Binding-site contacts:
Ligand atom C1 contacts residue ASN78 of chain 1.B at 1.4 Å.
Ligand atom O5 contacts residue ASN78 of chain 1.B at 2.3 Å (h-bond).
Ligand atom C7 contacts residue ASN78 of chain 1.B at 3.4 Å.
Ligand atom O7 contacts residue THR71 of chain 1.B at 3.0 Å (h-bond).
Ligand atom C3 contacts residue ASN78 of chain 1.B at 3.6 Å.
Ligand atom C2 contacts residue ASN78 of chain 1.B at 2.2 Å.
Ligand atom O7 contacts residue ASN78 of chain 1.B at 4.2 Å.
Ligand atom C8 contacts residue ASN78 of chain 1.B at 3.9 Å.
Ligand atom N2 contacts residue ASN78 of chain 1.B at 2.8 Å (h-bond).
Ligand atom O5 contacts residue VAL22 of chain 1.B at 4.2 Å.
Ligand atom O5 contacts residue GLN76 of chain 1.B at 3.9 Å.
Ligand atom O6 contacts residue VAL22 of chain 1.B at 3.9 Å.
Ligand atom C6 contacts residue GLN76 of chain 1.B at 4.4 Å.
Ligand atom C4 contacts residue ASN78 of chain 1.B at 4.0 Å.
Ligand atom N2 contacts residue THR71 of chain 1.B at 3.8 Å.
Ligand atom C5 contacts residue ASN78 of chain 1.B at 3.6 Å.
Ligand atom C1 contacts residue GLN76 of chain 1.B at 4.3 Å.
Ligand atom C7 contacts residue THR71 of chain 1.B at 3.6 Å.
Ligand atom C5 contacts residue GLN76 of chain 1.B at 4.2 Å.
Ligand atom O6 contacts residue GLN76 of chain 1.B at 3.4 Å (h-bond).

A small-molecule ligand and the protein it binds are described below.
Small molecule (SMILES): CC(=O)N[C@@H]1[C@@H](O)[C@H](O)[C@@H](CO)O[C@H]1O

Sequence of chain 1.B:
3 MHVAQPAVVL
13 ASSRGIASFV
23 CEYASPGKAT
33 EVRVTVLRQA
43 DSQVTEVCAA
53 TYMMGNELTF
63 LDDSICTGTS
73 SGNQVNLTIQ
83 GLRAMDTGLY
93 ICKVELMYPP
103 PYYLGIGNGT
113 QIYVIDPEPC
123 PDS